Binding-site contacts:
Ligand atom C1 contacts residue ASN165 of chain 1.C at 1.4 Å.
Ligand atom O5 contacts residue TRP129 of chain 1.C at 4.0 Å.
Ligand atom O3 contacts residue SER114 of chain 1.C at 3.2 Å (h-bond).
Ligand atom N2 contacts residue GLN161 of chain 1.C at 2.8 Å (h-bond).
Ligand atom C6 contacts residue GLY130 of chain 1.C at 3.4 Å.
Ligand atom O7 contacts residue GLY130 of chain 1.C at 3.5 Å.
Ligand atom N2 contacts residue ASN165 of chain 1.C at 2.9 Å (h-bond).
Ligand atom C4 contacts residue ASN165 of chain 1.C at 3.9 Å.
Ligand atom O5 contacts residue GLY130 of chain 1.C at 2.8 Å (h-bond).
Ligand atom C5 contacts residue GLY130 of chain 1.C at 3.7 Å.
Ligand atom C7 contacts residue GLY130 of chain 1.C at 3.8 Å.
Ligand atom C5 contacts residue ASN165 of chain 1.C at 3.6 Å.
Ligand atom C8 contacts residue TRP129 of chain 1.C at 3.7 Å (hydrophobic).
Ligand atom O4 contacts residue THR131 of chain 1.C at 3.9 Å.
Ligand atom O4 contacts residue GLY130 of chain 1.C at 3.5 Å.
Ligand atom O6 contacts residue THR131 of chain 1.C at 4.0 Å.
Ligand atom C4 contacts residue SER114 of chain 1.C at 3.9 Å.
Ligand atom O2 contacts residue TRP129 of chain 1.C at 4.0 Å.
Ligand atom C2 contacts residue TRP129 of chain 1.C at 3.8 Å (hydrophobic).
Ligand atom O5 contacts residue THR131 of chain 1.C at 3.8 Å.
Ligand atom C3 contacts residue GLY130 of chain 1.C at 3.8 Å.
Ligand atom C2 contacts residue ASN165 of chain 1.C at 2.4 Å.
Ligand atom O4 contacts residue SER114 of chain 1.C at 3.2 Å (h-bond).
Ligand atom O3 contacts residue GLN161 of chain 1.C at 3.6 Å (h-bond).
Ligand atom C3 contacts residue GLN161 of chain 1.C at 3.5 Å.
Ligand atom O3 contacts residue THR131 of chain 1.C at 3.8 Å.
Ligand atom O5 contacts residue ASN165 of chain 1.C at 2.4 Å (h-bond).
Ligand atom C7 contacts residue GLN161 of chain 1.C at 3.6 Å.
Ligand atom C2 contacts residue GLN161 of chain 1.C at 3.7 Å.
Ligand atom C6 contacts residue PHE128 of chain 1.C at 3.9 Å (hydrophobic).
Ligand atom C1 contacts residue GLY130 of chain 1.C at 3.8 Å.
Ligand atom C3 contacts residue ASN165 of chain 1.C at 3.7 Å.
Ligand atom C3 contacts residue THR131 of chain 1.C at 4.0 Å.
Ligand atom C7 contacts residue ASN165 of chain 1.C at 3.1 Å.
Ligand atom C8 contacts residue GLN161 of chain 1.C at 3.5 Å.
Ligand atom C6 contacts residue ASN165 of chain 1.C at 3.6 Å.
Ligand atom C6 contacts residue LEU164 of chain 1.C at 3.8 Å (hydrophobic).
Ligand atom O7 contacts residue ASN165 of chain 1.C at 2.8 Å (h-bond).
Ligand atom C5 contacts residue GLY130 of chain 1.C at 3.8 Å.
Ligand atom C5 contacts residue ASN165 of chain 1.C at 3.4 Å.

This small molecule binds to this protein.
Small molecule (SMILES): CC(=O)N[C@H]1[C@H](O[C@H]2[C@H](O)[C@@H](NC(C)=O)CO[C@@H]2CO[C@@H]2O[C@@H](C)[C@@H](O)[C@@H](O)[C@@H]2O)O[C@H](CO)[C@@H](O)[C@@H]1O

Sequence of chain 1.C:
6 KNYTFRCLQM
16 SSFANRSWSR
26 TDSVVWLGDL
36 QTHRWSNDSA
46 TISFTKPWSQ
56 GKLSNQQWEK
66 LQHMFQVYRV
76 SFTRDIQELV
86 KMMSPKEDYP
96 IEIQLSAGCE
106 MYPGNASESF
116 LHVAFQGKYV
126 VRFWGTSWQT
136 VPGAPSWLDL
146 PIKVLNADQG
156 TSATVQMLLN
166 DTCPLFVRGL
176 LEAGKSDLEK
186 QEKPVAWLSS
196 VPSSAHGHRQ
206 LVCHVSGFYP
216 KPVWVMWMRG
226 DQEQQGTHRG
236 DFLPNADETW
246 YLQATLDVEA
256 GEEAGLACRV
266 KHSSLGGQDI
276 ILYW